Binding-site contacts:
Ligand atom C5 contacts residue ASN10 of chain 1.A at 3.9 Å.
Ligand atom O3 contacts residue ASP477 of chain 1.A at 3.3 Å (salt-bridge).
Ligand atom C3 contacts residue ASP477 of chain 1.A at 4.3 Å.
Ligand atom C5 contacts residue TYR473 of chain 1.A at 3.5 Å (hydrophobic).
Ligand atom C3 contacts residue ASN10 of chain 1.A at 2.4 Å.
Ligand atom O5 contacts residue ASN10 of chain 1.A at 3.7 Å.
Ligand atom O5 contacts residue TRP11 of chain 1.A at 3.5 Å.
Ligand atom O4 contacts residue ALA470 of chain 1.A at 4.1 Å.
Ligand atom C2 contacts residue ASN10 of chain 1.A at 3.2 Å.
Ligand atom O6 contacts residue ARG476 of chain 1.A at 4.4 Å.
Ligand atom O3 contacts residue ASN10 of chain 1.A at 3.0 Å (h-bond).
Ligand atom O3 contacts residue TRP11 of chain 1.A at 4.3 Å.
Ligand atom O2 contacts residue ASP477 of chain 1.A at 4.5 Å.
Ligand atom C4 contacts residue ASN10 of chain 1.A at 3.2 Å.
Ligand atom C3 contacts residue TRP11 of chain 1.A at 4.1 Å (hydrophobic).
Ligand atom C1 contacts residue TRP11 of chain 1.A at 3.9 Å (hydrophobic).
Ligand atom O4 contacts residue ASN10 of chain 1.A at 3.0 Å (h-bond).
Ligand atom C1 contacts residue TYR473 of chain 1.A at 3.6 Å (hydrophobic).
Ligand atom C2 contacts residue ASP477 of chain 1.A at 4.2 Å.
Ligand atom O2 contacts residue TRP11 of chain 1.A at 4.3 Å.
Ligand atom C2 contacts residue TRP11 of chain 1.A at 3.9 Å (hydrophobic).
Ligand atom O5 contacts residue TYR473 of chain 1.A at 3.5 Å.
Ligand atom C6 contacts residue TYR473 of chain 1.A at 3.5 Å (hydrophobic).
Ligand atom O1 contacts residue ASN10 of chain 1.A at 4.2 Å.
Ligand atom C1 contacts residue ASN10 of chain 1.A at 3.5 Å.
Ligand atom O4 contacts residue TYR473 of chain 1.A at 3.9 Å.
Ligand atom O4 contacts residue TRP11 of chain 1.A at 4.2 Å.
Ligand atom O2 contacts residue ASN10 of chain 1.A at 3.0 Å.
Ligand atom C5 contacts residue TRP11 of chain 1.A at 3.7 Å (hydrophobic).
Ligand atom C6 contacts residue TRP11 of chain 1.A at 3.7 Å (hydrophobic).
Ligand atom C4 contacts residue TRP11 of chain 1.A at 3.9 Å (hydrophobic).
Ligand atom O6 contacts residue TRP11 of chain 1.A at 3.9 Å.

Sequence of chain 1.A:
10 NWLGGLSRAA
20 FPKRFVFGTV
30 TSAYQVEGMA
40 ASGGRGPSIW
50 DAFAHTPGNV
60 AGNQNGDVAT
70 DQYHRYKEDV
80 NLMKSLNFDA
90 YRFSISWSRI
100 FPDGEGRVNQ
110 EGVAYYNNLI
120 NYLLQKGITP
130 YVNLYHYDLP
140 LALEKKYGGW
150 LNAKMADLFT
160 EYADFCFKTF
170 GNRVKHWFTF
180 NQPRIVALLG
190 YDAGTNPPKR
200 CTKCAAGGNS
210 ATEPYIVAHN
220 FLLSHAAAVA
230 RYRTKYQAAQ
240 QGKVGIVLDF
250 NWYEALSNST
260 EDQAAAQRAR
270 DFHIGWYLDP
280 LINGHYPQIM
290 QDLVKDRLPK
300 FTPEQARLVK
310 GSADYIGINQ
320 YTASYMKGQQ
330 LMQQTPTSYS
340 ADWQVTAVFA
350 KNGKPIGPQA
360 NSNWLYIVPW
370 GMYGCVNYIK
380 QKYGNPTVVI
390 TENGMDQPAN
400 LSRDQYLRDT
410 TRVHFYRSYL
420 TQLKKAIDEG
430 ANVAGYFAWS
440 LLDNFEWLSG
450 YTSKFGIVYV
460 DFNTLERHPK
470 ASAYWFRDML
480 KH

This small molecule binds to this protein.
Small molecule (SMILES): OC[C@H]1O[C@@H](O[C@H]2[C@H](O)[C@@H](O)[C@H](O[C@H]3[C@H](O)[C@@H](O)[C@H](O[C@H]4[C@H](O)[C@@H](O)[C@H](O)O[C@@H]4CO)O[C@@H]3CO)O[C@@H]2CO)[C@H](O)[C@@H](O)[C@@H]1O